Sequence of chain 1.A:
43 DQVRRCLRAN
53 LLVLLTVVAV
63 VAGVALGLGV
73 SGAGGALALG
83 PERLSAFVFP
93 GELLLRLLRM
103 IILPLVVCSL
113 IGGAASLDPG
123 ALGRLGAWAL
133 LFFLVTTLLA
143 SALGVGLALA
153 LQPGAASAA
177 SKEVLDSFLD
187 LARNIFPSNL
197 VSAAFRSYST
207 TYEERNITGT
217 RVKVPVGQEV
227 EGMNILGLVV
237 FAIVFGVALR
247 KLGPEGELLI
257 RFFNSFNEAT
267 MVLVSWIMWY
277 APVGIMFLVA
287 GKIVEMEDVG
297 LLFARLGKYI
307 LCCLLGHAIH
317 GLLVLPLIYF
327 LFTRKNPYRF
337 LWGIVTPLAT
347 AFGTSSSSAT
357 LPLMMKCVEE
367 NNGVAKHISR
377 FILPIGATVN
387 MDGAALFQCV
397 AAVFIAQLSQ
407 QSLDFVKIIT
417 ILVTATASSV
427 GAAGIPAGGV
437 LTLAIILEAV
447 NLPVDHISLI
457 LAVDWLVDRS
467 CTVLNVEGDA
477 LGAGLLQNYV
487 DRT

Binding-site contacts:
Ligand atom OXT contacts residue ALA429 of chain 1.A at 3.8 Å.
Ligand atom CA contacts residue ASN471 of chain 1.A at 3.9 Å.
Ligand atom O contacts residue ALA429 of chain 1.A at 3.2 Å.
Ligand atom CB contacts residue THR468 of chain 1.A at 3.8 Å.
Ligand atom N contacts residue THR468 of chain 1.A at 3.0 Å (h-bond).
Ligand atom C contacts residue ILE431 of chain 1.A at 4.0 Å (hydrophobic).
Ligand atom CD contacts residue GLY435 of chain 1.A at 4.2 Å.
Ligand atom N contacts residue SER351 of chain 1.A at 3.8 Å.
Ligand atom CD contacts residue ASP464 of chain 1.A at 4.4 Å.
Ligand atom CG contacts residue ASN471 of chain 1.A at 4.1 Å.
Ligand atom OE1 contacts residue THR468 of chain 1.A at 4.2 Å.
Ligand atom CB contacts residue MET387 of chain 1.A at 4.2 Å (hydrophobic).
Ligand atom CB contacts residue ASN471 of chain 1.A at 3.4 Å.
Ligand atom CG contacts residue ALA390 of chain 1.A at 4.1 Å (hydrophobic).
Ligand atom C contacts residue SER353 of chain 1.A at 4.0 Å.
Ligand atom OXT contacts residue SER353 of chain 1.A at 3.2 Å (h-bond).
Ligand atom CG contacts residue CYS467 of chain 1.A at 4.0 Å (hydrophobic).
Ligand atom OE1 contacts residue ASP464 of chain 1.A at 3.3 Å.
Ligand atom C contacts residue GLY430 of chain 1.A at 3.3 Å.
Ligand atom NE2 contacts residue GLY434 of chain 1.A at 4.3 Å.
Ligand atom N contacts residue GLY430 of chain 1.A at 4.5 Å.
Ligand atom C contacts residue ALA429 of chain 1.A at 4.0 Å (hydrophobic).
Ligand atom CA contacts residue THR468 of chain 1.A at 3.4 Å.
Ligand atom N contacts residue PRO432 of chain 1.A at 4.3 Å.
Ligand atom N contacts residue ILE431 of chain 1.A at 3.8 Å.
Ligand atom N contacts residue ASP464 of chain 1.A at 4.5 Å.
Ligand atom O contacts residue GLY430 of chain 1.A at 2.8 Å (h-bond).
Ligand atom C contacts residue ASN471 of chain 1.A at 4.0 Å.
Ligand atom OXT contacts residue MET387 of chain 1.A at 3.3 Å.
Ligand atom CG contacts residue MET387 of chain 1.A at 3.7 Å (hydrophobic).
Ligand atom NE2 contacts residue CYS467 of chain 1.A at 4.4 Å.
Ligand atom C contacts residue MET387 of chain 1.A at 4.0 Å (hydrophobic).
Ligand atom OXT contacts residue ASN471 of chain 1.A at 3.2 Å (h-bond).
Ligand atom NE2 contacts residue ALA390 of chain 1.A at 4.2 Å.
Ligand atom CB contacts residue CYS467 of chain 1.A at 3.7 Å (hydrophobic).
Ligand atom OE1 contacts residue CYS467 of chain 1.A at 3.5 Å (h-bond).
Ligand atom OXT contacts residue GLY430 of chain 1.A at 3.0 Å (h-bond).
Ligand atom CD contacts residue CYS467 of chain 1.A at 3.7 Å (hydrophobic).
Ligand atom O contacts residue ILE431 of chain 1.A at 2.9 Å (h-bond).
Ligand atom NE2 contacts residue GLY435 of chain 1.A at 3.2 Å (h-bond).

A protein and the small-molecule ligand that binds it are described below.
Small molecule (SMILES): NC(=O)CC[C@H](N)C(=O)O